Sequence of chain 54.C:
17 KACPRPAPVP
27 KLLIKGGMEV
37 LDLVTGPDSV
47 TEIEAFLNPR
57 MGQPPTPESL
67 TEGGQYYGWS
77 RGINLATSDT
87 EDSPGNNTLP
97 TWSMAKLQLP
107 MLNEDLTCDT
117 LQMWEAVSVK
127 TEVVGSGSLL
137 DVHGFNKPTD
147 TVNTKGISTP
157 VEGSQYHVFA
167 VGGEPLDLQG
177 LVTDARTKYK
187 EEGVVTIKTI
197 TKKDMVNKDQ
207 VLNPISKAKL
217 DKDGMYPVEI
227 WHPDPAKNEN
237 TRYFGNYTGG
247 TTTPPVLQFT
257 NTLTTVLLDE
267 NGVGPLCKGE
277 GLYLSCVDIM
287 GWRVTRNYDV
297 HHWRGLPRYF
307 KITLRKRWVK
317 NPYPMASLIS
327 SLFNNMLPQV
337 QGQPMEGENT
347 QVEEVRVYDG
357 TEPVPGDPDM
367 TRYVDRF

A small-molecule ligand and the protein it binds are described below.
Small molecule (SMILES): CC(=O)N[C@H]1[C@H]([C@H](O)[C@H](O)CO)O[C@@](O[C@H]2[C@@H](O)[C@@H](CO)O[C@@H](O[C@H]3[C@H](O)[C@@H](O)[C@H](O)O[C@@H]3CO)[C@@H]2O)(C(=O)O)C[C@@H]1O

Binding-site contacts:
Ligand atom C3 contacts residue GLY78 of chain 54.B at 3.8 Å.
Ligand atom C4 contacts residue TYR72 of chain 54.B at 3.9 Å (hydrophobic).
Ligand atom O4 contacts residue GLY78 of chain 54.B at 3.1 Å.
Ligand atom C4 contacts residue GLY78 of chain 54.B at 3.3 Å.
Ligand atom O6 contacts residue ASN93 of chain 54.B at 3.5 Å (h-bond).
Ligand atom O3 contacts residue GLY78 of chain 54.B at 3.0 Å.
Ligand atom O1B contacts residue ARG77 of chain 54.B at 2.7 Å (salt-bridge).
Ligand atom O4 contacts residue THR291 of chain 54.B at 3.3 Å.
Ligand atom O4 contacts residue ILE79 of chain 54.B at 3.8 Å.
Ligand atom C11 contacts residue TYR72 of chain 54.B at 3.5 Å (hydrophobic).
Ligand atom O3 contacts residue ARG77 of chain 54.B at 4.1 Å.
Ligand atom O1A contacts residue GLY78 of chain 54.B at 3.9 Å.
Ligand atom O3 contacts residue ASN80 of chain 54.B at 3.9 Å.
Ligand atom C5 contacts residue ASN93 of chain 54.B at 4.0 Å.
Ligand atom C4 contacts residue ARG77 of chain 54.B at 3.8 Å.
Ligand atom C3 contacts residue VAL296 of chain 54.B at 3.5 Å (hydrophobic).
Ligand atom O3 contacts residue VAL296 of chain 54.B at 3.9 Å.
Ligand atom O1A contacts residue ARG77 of chain 54.B at 3.2 Å (salt-bridge).
Ligand atom C3 contacts residue ARG77 of chain 54.B at 4.0 Å.
Ligand atom C3 contacts residue HIS298 of chain 54.B at 3.5 Å.
Ligand atom C1 contacts residue ARG77 of chain 54.B at 3.3 Å.
Ligand atom C1 contacts residue GLY78 of chain 54.B at 4.1 Å.
Ligand atom C2 contacts residue VAL296 of chain 54.B at 4.3 Å (hydrophobic).
Ligand atom C9 contacts residue ARG77 of chain 54.B at 3.5 Å.
Ligand atom C4 contacts residue HIS298 of chain 54.B at 3.5 Å.
Ligand atom C5 contacts residue TYR72 of chain 54.B at 3.7 Å (hydrophobic).
Ligand atom O1A contacts residue TYR72 of chain 54.B at 3.0 Å.
Ligand atom C10 contacts residue TYR72 of chain 54.B at 3.6 Å (hydrophobic).
Ligand atom C1 contacts residue TYR72 of chain 54.B at 3.7 Å (hydrophobic).
Ligand atom C3 contacts residue GLY78 of chain 54.B at 3.8 Å.
Ligand atom O1B contacts residue TYR72 of chain 54.B at 3.8 Å.
Ligand atom C6 contacts residue TYR72 of chain 54.B at 3.9 Å (hydrophobic).
Ligand atom C5 contacts residue ARG77 of chain 54.B at 4.2 Å.
Ligand atom C2 contacts residue GLY78 of chain 54.B at 3.9 Å.
Ligand atom N5 contacts residue TYR72 of chain 54.B at 2.8 Å (h-bond).
Ligand atom O4 contacts residue VAL296 of chain 54.B at 4.2 Å.
Ligand atom O4 contacts residue ASN80 of chain 54.B at 4.3 Å.
Ligand atom O4 contacts residue HIS298 of chain 54.B at 3.1 Å (h-bond).
Ligand atom C6 contacts residue ASN93 of chain 54.B at 3.2 Å.
Ligand atom C11 contacts residue ASP85 of chain 54.C at 3.7 Å.

Sequence of chain 54.B:
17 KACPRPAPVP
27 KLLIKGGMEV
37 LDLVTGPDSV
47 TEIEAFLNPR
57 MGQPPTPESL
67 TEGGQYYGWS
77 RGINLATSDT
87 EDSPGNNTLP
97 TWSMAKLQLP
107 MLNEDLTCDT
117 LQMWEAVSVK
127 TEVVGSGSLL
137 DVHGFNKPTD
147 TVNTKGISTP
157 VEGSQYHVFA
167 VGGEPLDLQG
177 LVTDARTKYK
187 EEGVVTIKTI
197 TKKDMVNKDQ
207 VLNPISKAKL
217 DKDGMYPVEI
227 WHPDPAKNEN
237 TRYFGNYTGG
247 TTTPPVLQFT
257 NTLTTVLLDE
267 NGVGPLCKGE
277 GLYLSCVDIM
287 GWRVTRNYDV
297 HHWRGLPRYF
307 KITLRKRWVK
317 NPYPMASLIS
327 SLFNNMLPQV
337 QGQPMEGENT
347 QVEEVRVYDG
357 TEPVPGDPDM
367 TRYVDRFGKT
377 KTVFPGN